Binding-site contacts:
Ligand atom N3 contacts residue VAL140 of chain 1.A at 3.6 Å.
Ligand atom N1 contacts residue ILE92 of chain 1.A at 3.9 Å.
Ligand atom C26 contacts residue ILE92 of chain 1.A at 3.9 Å (hydrophobic).
Ligand atom C15 contacts residue GAR1 of chain 1.B at 3.4 Å.
Ligand atom N1 contacts residue LEU93 of chain 1.A at 3.3 Å (h-bond).
Ligand atom C22 contacts residue ARG91 of chain 1.A at 3.9 Å.
Ligand atom C9 contacts residue ILE92 of chain 1.A at 3.9 Å (hydrophobic).
Ligand atom C22 contacts residue MET90 of chain 1.A at 3.2 Å (hydrophobic).
Ligand atom O27 contacts residue ARG91 of chain 1.A at 3.2 Å.
Ligand atom O10 contacts residue VAL144 of chain 1.A at 3.5 Å.
Ligand atom N3 contacts residue ALA141 of chain 1.A at 3.4 Å (h-bond).
Ligand atom C13 contacts residue MET90 of chain 1.A at 3.9 Å (hydrophobic).
Ligand atom C4 contacts residue VAL140 of chain 1.A at 3.6 Å (hydrophobic).
Ligand atom C5 contacts residue ARG91 of chain 1.A at 3.2 Å.
Ligand atom C14 contacts residue SER119 of chain 1.A at 3.9 Å.
Ligand atom O18 contacts residue SER119 of chain 1.A at 3.7 Å.
Ligand atom C20 contacts residue MET90 of chain 1.A at 3.5 Å (hydrophobic).
Ligand atom C32 contacts residue GAR1 of chain 1.B at 3.4 Å.
Ligand atom N11 contacts residue LEU93 of chain 1.A at 3.1 Å (h-bond).
Ligand atom N3 contacts residue GLU142 of chain 1.A at 3.5 Å (salt-bridge).
Ligand atom N11 contacts residue GLU142 of chain 1.A at 3.5 Å (salt-bridge).
Ligand atom N19 contacts residue ILE92 of chain 1.A at 3.4 Å.
Ligand atom N19 contacts residue MET90 of chain 1.A at 3.0 Å (h-bond).
Ligand atom C8 contacts residue VAL140 of chain 1.A at 3.9 Å (hydrophobic).
Ligand atom O28 contacts residue ARG65 of chain 1.A at 3.6 Å.
Ligand atom O10 contacts residue VAL140 of chain 1.A at 3.9 Å.
Ligand atom C16 contacts residue GAR1 of chain 1.B at 3.9 Å.
Ligand atom O28 contacts residue ARG91 of chain 1.A at 3.6 Å.
Ligand atom O27 contacts residue ILE92 of chain 1.A at 2.7 Å (h-bond).
Ligand atom C31 contacts residue GAR1 of chain 1.B at 3.7 Å.
Ligand atom C26 contacts residue MET90 of chain 1.A at 3.6 Å (hydrophobic).
Ligand atom C31 contacts residue HIS109 of chain 1.A at 3.8 Å.
Ligand atom N11 contacts residue VAL98 of chain 1.A at 3.6 Å.
Ligand atom O27 contacts residue ARG65 of chain 1.A at 3.4 Å (salt-bridge).
Ligand atom O27 contacts residue MET90 of chain 1.A at 3.2 Å (h-bond).
Ligand atom C21 contacts residue MET90 of chain 1.A at 3.5 Å (hydrophobic).
Ligand atom C29 contacts residue ASN107 of chain 1.A at 3.5 Å.
Ligand atom C16 contacts residue GLY118 of chain 1.A at 3.8 Å.
Ligand atom O10 contacts residue ALA141 of chain 1.A at 3.9 Å.
Ligand atom C4 contacts residue VAL144 of chain 1.A at 3.9 Å (hydrophobic).

The small molecule below binds the protein below.
Small molecule (SMILES): Nc1nc2ccn(CCCc3ccc(C(=O)N[C@@H](CCC(=O)O)C(=O)O)cc3)c2c(=O)[nH]1

Sequence of chain 1.A:
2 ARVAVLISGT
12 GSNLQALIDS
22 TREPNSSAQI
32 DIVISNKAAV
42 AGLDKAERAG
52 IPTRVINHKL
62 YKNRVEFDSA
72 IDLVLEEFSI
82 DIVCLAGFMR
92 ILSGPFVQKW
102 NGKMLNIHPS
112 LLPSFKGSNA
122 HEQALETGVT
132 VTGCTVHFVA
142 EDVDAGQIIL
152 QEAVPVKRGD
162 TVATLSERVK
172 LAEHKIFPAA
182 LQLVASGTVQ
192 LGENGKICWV